Sequence of chain 1.E:
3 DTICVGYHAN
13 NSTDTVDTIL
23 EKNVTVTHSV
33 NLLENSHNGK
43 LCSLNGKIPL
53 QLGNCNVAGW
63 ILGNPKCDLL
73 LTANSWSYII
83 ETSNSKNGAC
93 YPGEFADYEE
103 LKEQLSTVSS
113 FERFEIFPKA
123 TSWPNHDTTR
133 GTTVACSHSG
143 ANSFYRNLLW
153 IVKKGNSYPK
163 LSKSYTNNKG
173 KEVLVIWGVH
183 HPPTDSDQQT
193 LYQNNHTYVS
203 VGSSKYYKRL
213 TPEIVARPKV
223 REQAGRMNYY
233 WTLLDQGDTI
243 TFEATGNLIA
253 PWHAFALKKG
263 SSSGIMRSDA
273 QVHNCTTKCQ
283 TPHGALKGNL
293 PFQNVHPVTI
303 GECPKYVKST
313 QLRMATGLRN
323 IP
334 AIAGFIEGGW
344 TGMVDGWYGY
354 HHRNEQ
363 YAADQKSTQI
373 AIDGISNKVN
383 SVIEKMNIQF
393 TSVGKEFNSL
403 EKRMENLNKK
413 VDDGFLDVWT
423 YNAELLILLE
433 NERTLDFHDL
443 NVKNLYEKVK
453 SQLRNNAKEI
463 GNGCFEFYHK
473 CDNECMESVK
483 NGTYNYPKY

Binding-site contacts:
Ligand atom C2 contacts residue ASN13 of chain 1.E at 2.5 Å.
Ligand atom C3 contacts residue ASN13 of chain 1.E at 3.8 Å.
Ligand atom N2 contacts residue ASN13 of chain 1.E at 2.8 Å (h-bond).
Ligand atom C5 contacts residue ASN13 of chain 1.E at 3.7 Å.
Ligand atom O5 contacts residue ASN13 of chain 1.E at 2.5 Å (h-bond).
Ligand atom C4 contacts residue ASN13 of chain 1.E at 4.3 Å.
Ligand atom O7 contacts residue ASN13 of chain 1.E at 3.1 Å (h-bond).
Ligand atom C8 contacts residue ASN13 of chain 1.E at 3.7 Å.
Ligand atom C7 contacts residue ASN13 of chain 1.E at 3.1 Å.
Ligand atom C1 contacts residue ASN13 of chain 1.E at 1.4 Å.

The small molecule below binds the protein below.
Small molecule (SMILES): CC(=O)N[C@@H]1[C@@H](O)[C@H](O)[C@@H](CO)O[C@H]1O